Sequence of chain 1.A:
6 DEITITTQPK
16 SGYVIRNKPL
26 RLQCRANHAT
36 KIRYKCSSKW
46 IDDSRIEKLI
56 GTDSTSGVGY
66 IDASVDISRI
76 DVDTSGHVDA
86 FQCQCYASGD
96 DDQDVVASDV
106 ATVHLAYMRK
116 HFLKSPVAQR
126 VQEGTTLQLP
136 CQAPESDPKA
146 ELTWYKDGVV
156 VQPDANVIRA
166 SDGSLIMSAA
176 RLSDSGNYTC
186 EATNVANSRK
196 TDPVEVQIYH

The small molecule below binds the protein below.
Small molecule (SMILES): CC(=O)N[C@H]1[C@H](O[C@H]2[C@H](O)[C@@H](NC(C)=O)CO[C@@H]2CO[C@@H]2O[C@@H](C)[C@@H](O)[C@@H](O)[C@@H]2O)O[C@H](CO)[C@@H](O)[C@@H]1O

Binding-site contacts:
Ligand atom C7 contacts residue ASN182 of chain 1.A at 3.4 Å.
Ligand atom C3 contacts residue ASN182 of chain 1.A at 3.8 Å.
Ligand atom O7 contacts residue GLU200 of chain 1.A at 3.8 Å.
Ligand atom C5 contacts residue GLU200 of chain 1.A at 3.8 Å.
Ligand atom C1 contacts residue ASN182 of chain 1.A at 1.5 Å.
Ligand atom C7 contacts residue GLY181 of chain 1.A at 4.4 Å.
Ligand atom N2 contacts residue ASN182 of chain 1.A at 2.9 Å (h-bond).
Ligand atom O7 contacts residue ASN182 of chain 1.A at 3.6 Å (h-bond).
Ligand atom C8 contacts residue ASP152 of chain 1.A at 3.2 Å.
Ligand atom C1 contacts residue GLU200 of chain 1.A at 4.0 Å.
Ligand atom C5 contacts residue ASN182 of chain 1.A at 3.7 Å.
Ligand atom O5 contacts residue ASN182 of chain 1.A at 2.4 Å (h-bond).
Ligand atom C4 contacts residue ASN182 of chain 1.A at 4.3 Å.
Ligand atom C8 contacts residue GLY181 of chain 1.A at 4.0 Å.
Ligand atom C2 contacts residue ASN182 of chain 1.A at 2.5 Å.
Ligand atom C7 contacts residue ASP152 of chain 1.A at 4.0 Å.
Ligand atom O7 contacts residue GLY181 of chain 1.A at 4.4 Å.
Ligand atom N2 contacts residue ASP152 of chain 1.A at 4.0 Å.
Ligand atom C3 contacts residue GLU200 of chain 1.A at 4.5 Å.
Ligand atom O5 contacts residue GLU200 of chain 1.A at 4.1 Å.